Sequence of chain 1.A:
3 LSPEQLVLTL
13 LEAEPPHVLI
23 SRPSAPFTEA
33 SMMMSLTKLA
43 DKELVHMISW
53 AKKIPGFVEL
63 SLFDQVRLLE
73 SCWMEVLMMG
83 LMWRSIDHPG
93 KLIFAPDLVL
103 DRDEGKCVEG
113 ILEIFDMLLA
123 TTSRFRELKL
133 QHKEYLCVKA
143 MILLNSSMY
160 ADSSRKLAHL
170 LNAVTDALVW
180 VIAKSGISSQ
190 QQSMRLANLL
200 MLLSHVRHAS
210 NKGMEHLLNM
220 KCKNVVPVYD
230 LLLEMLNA

Binding-site contacts:
Ligand atom C12 contacts residue GLU45 of chain 1.A at 3.3 Å.
Ligand atom O21 contacts residue ILE116 of chain 1.A at 3.4 Å.
Ligand atom C4 contacts residue PHE96 of chain 1.A at 3.8 Å (hydrophobic).
Ligand atom C5 contacts residue PHE96 of chain 1.A at 3.8 Å (hydrophobic).
Ligand atom O21 contacts residue GLY212 of chain 1.A at 3.6 Å.
Ligand atom O17 contacts residue LEU79 of chain 1.A at 3.9 Å.
Ligand atom C5 contacts residue MET80 of chain 1.A at 3.5 Å (hydrophobic).
Ligand atom O30 contacts residue MET219 of chain 1.A at 3.7 Å.
Ligand atom C3 contacts residue PHE96 of chain 1.A at 4.0 Å (hydrophobic).
Ligand atom C26 contacts residue GLY212 of chain 1.A at 3.6 Å.
Ligand atom C12 contacts residue ARG86 of chain 1.A at 4.1 Å.
Ligand atom C25 contacts residue HIS215 of chain 1.A at 3.7 Å.
Ligand atom C13 contacts residue LEU79 of chain 1.A at 3.4 Å (hydrophobic).
Ligand atom C4 contacts residue LEU79 of chain 1.A at 4.1 Å (hydrophobic).
Ligand atom C13 contacts residue PHE96 of chain 1.A at 4.0 Å (hydrophobic).
Ligand atom O30 contacts residue MET35 of chain 1.A at 3.9 Å.
Ligand atom C10 contacts residue ALA42 of chain 1.A at 3.9 Å (hydrophobic).
Ligand atom C25 contacts residue ILE113 of chain 1.A at 4.1 Å (hydrophobic).
Ligand atom C10 contacts residue LEU38 of chain 1.A at 3.9 Å (hydrophobic).
Ligand atom C6 contacts residue PHE96 of chain 1.A at 4.0 Å (hydrophobic).
Ligand atom C6 contacts residue LEU120 of chain 1.A at 4.1 Å (hydrophobic).
Ligand atom C26 contacts residue HIS215 of chain 1.A at 3.6 Å.
Ligand atom C5 contacts residue LEU83 of chain 1.A at 3.8 Å (hydrophobic).
Ligand atom C20 contacts residue GLY212 of chain 1.A at 3.9 Å.
Ligand atom O30 contacts residue LEU216 of chain 1.A at 3.5 Å.
Ligand atom O30 contacts residue HIS215 of chain 1.A at 2.8 Å (h-bond).
Ligand atom C20 contacts residue ILE113 of chain 1.A at 3.9 Å (hydrophobic).
Ligand atom C11 contacts residue ALA42 of chain 1.A at 4.0 Å (hydrophobic).
Ligand atom O17 contacts residue GLU45 of chain 1.A at 2.5 Å (salt-bridge).
Ligand atom C11 contacts residue GLU45 of chain 1.A at 3.2 Å.
Ligand atom C25 contacts residue LEU216 of chain 1.A at 4.0 Å (hydrophobic).
Ligand atom C13 contacts residue LEU83 of chain 1.A at 4.0 Å (hydrophobic).
Ligand atom C12 contacts residue LEU79 of chain 1.A at 4.0 Å (hydrophobic).
Ligand atom C6 contacts residue MET80 of chain 1.A at 3.7 Å (hydrophobic).
Ligand atom O17 contacts residue ARG86 of chain 1.A at 3.1 Å (salt-bridge).
Ligand atom N22 contacts residue ILE116 of chain 1.A at 3.5 Å.
Ligand atom C11 contacts residue LEU41 of chain 1.A at 3.9 Å (hydrophobic).
Ligand atom C26 contacts residue ILE113 of chain 1.A at 3.5 Å (hydrophobic).
Ligand atom N22 contacts residue MET80 of chain 1.A at 3.6 Å.
Ligand atom C24 contacts residue LEU216 of chain 1.A at 4.0 Å (hydrophobic).

A small-molecule ligand and the protein it binds are described below.
Small molecule (SMILES): Oc1ccc2cc(-c3noc4cc(O)ccc34)ccc2c1